Binding-site contacts:
Ligand atom O36 contacts residue TRP800 of chain 1.A at 3.6 Å.
Ligand atom C12 contacts residue ILE817 of chain 1.A at 3.5 Å (hydrophobic).
Ligand atom C22 contacts residue ILE950 of chain 1.A at 3.5 Å (hydrophobic).
Ligand atom C40 contacts residue GLU866 of chain 1.A at 3.2 Å.
Ligand atom C9 contacts residue ILE950 of chain 1.A at 3.5 Å (hydrophobic).
Ligand atom C24 contacts residue ASP937 of chain 1.A at 3.5 Å.
Ligand atom O18 contacts residue PRO798 of chain 1.A at 3.4 Å.
Ligand atom O18 contacts residue ILE817 of chain 1.A at 3.5 Å.
Ligand atom O36 contacts residue VAL868 of chain 1.A at 3.5 Å (h-bond).
Ligand atom O19 contacts residue MET792 of chain 1.A at 3.4 Å.
Ligand atom C14 contacts residue ILE865 of chain 1.A at 3.5 Å (hydrophobic).
Ligand atom C26 contacts residue SER794 of chain 1.A at 3.5 Å.
Ligand atom C40 contacts residue TYR853 of chain 1.A at 3.6 Å (hydrophobic).
Ligand atom C35 contacts residue TRP800 of chain 1.A at 3.7 Å (hydrophobic).
Ligand atom C1 contacts residue ILE950 of chain 1.A at 3.3 Å (hydrophobic).
Ligand atom C5 contacts residue ILE865 of chain 1.A at 3.6 Å (hydrophobic).
Ligand atom C31 contacts residue ILE950 of chain 1.A at 3.7 Å (hydrophobic).
Ligand atom C37 contacts residue TRP800 of chain 1.A at 3.7 Å (hydrophobic).
Ligand atom N38 contacts residue VAL868 of chain 1.A at 3.2 Å (h-bond).
Ligand atom C35 contacts residue VAL868 of chain 1.A at 3.6 Å (hydrophobic).
Ligand atom N34 contacts residue SER871 of chain 1.A at 3.5 Å (h-bond).
Ligand atom C10 contacts residue ILE865 of chain 1.A at 3.6 Å (hydrophobic).
Ligand atom C30 contacts residue ASP937 of chain 1.A at 3.5 Å.
Ligand atom C5 contacts residue CYS855 of chain 1.A at 3.1 Å (hydrophobic).
Ligand atom N34 contacts residue VAL868 of chain 1.A at 2.8 Å (h-bond).
Ligand atom C14 contacts residue ILE950 of chain 1.A at 3.5 Å (hydrophobic).
Ligand atom C6 contacts residue ASP827 of chain 1.A at 3.5 Å.
Ligand atom C11 contacts residue ILE950 of chain 1.A at 3.6 Å (hydrophobic).
Ligand atom C8 contacts residue ILE950 of chain 1.A at 3.3 Å (hydrophobic).
Ligand atom C24 contacts residue ILE950 of chain 1.A at 3.6 Å (hydrophobic).
Ligand atom C15 contacts residue ILE865 of chain 1.A at 3.6 Å (hydrophobic).
Ligand atom O36 contacts residue SER871 of chain 1.A at 3.5 Å (h-bond).
Ligand atom C8 contacts residue TYR853 of chain 1.A at 3.4 Å (hydrophobic).
Ligand atom N7 contacts residue ILE950 of chain 1.A at 3.2 Å (h-bond).
Ligand atom C10 contacts residue ILE950 of chain 1.A at 3.4 Å (hydrophobic).
Ligand atom O16 contacts residue LYS819 of chain 1.A at 2.6 Å (salt-bridge).
Ligand atom C33 contacts residue MET940 of chain 1.A at 3.7 Å (hydrophobic).
Ligand atom C15 contacts residue ILE950 of chain 1.A at 3.4 Å (hydrophobic).
Ligand atom N20 contacts residue SER794 of chain 1.A at 3.6 Å.
Ligand atom O18 contacts residue ILE865 of chain 1.A at 3.6 Å.

This small molecule binds to this protein.
Small molecule (SMILES): CC(=O)Nc1nc(C)c(-c2cc3c(c(S(=O)(=O)Nc4cccc(S(C)(=O)=O)c4)c2)C(=O)N([C@@H](C)C2CC2)C3)s1

Sequence of chain 1.A:
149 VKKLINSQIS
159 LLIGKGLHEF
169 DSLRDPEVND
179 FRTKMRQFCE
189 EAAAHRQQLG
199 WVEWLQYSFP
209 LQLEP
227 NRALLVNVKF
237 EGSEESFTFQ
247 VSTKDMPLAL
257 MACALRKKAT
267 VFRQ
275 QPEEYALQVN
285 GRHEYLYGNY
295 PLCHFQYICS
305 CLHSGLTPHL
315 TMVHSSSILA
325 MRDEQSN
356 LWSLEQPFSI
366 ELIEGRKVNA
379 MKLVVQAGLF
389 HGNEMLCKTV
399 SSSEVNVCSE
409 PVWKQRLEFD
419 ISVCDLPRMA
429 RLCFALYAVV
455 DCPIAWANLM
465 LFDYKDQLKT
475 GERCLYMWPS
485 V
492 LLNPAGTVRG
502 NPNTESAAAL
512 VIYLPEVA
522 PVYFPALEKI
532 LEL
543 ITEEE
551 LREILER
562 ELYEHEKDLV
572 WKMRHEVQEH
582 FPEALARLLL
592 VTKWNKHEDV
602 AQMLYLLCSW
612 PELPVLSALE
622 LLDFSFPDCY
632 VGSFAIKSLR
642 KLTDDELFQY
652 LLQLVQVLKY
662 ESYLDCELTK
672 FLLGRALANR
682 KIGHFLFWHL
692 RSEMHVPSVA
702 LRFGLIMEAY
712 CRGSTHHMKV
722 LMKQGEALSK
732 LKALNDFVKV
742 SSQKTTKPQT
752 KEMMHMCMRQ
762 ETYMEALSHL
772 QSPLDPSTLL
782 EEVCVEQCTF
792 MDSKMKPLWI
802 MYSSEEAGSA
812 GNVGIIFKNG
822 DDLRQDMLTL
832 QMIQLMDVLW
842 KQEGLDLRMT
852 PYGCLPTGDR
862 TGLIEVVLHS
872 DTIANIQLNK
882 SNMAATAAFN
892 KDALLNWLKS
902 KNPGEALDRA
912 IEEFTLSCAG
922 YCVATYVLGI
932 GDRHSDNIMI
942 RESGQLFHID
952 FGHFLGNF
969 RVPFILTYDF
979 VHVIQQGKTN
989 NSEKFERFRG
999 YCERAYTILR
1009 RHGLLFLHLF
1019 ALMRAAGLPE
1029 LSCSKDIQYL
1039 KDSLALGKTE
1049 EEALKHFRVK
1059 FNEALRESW